This protein binds this small molecule.
Small molecule (SMILES): CC(=O)N[C@@H]1[C@@H](O)[C@H](O)[C@@H](CO)O[C@H]1O

Binding-site contacts:
Ligand atom C7 contacts residue LYS154 of chain 1.A at 4.3 Å.
Ligand atom C1 contacts residue THR7 of chain 1.A at 4.4 Å.
Ligand atom C2 contacts residue ASN5 of chain 1.A at 2.9 Å.
Ligand atom O7 contacts residue ASN5 of chain 1.A at 3.5 Å (h-bond).
Ligand atom C3 contacts residue ASN5 of chain 1.A at 4.2 Å.
Ligand atom O5 contacts residue ASN5 of chain 1.A at 2.6 Å (h-bond).
Ligand atom C8 contacts residue THR7 of chain 1.A at 4.3 Å.
Ligand atom O7 contacts residue LYS154 of chain 1.A at 3.2 Å (salt-bridge).
Ligand atom C7 contacts residue ASN5 of chain 1.A at 3.6 Å.
Ligand atom C5 contacts residue ASN5 of chain 1.A at 4.0 Å.
Ligand atom N2 contacts residue ASN5 of chain 1.A at 3.3 Å (h-bond).
Ligand atom C1 contacts residue ASN5 of chain 1.A at 1.9 Å.

Sequence of chain 1.A:
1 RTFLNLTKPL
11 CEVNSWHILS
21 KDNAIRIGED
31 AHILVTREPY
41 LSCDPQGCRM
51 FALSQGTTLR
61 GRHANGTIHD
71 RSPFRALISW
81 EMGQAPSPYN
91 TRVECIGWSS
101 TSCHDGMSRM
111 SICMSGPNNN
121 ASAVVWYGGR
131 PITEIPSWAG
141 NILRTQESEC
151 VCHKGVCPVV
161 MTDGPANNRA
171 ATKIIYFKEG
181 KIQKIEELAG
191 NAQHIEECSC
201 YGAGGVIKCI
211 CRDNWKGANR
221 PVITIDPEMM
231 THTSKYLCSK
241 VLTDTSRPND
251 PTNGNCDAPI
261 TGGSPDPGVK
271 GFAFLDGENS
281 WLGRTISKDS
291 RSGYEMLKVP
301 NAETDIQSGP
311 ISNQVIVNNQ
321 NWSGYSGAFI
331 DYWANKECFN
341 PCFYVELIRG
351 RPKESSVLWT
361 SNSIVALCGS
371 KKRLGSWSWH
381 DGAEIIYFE